Sequence of chain 1.A:
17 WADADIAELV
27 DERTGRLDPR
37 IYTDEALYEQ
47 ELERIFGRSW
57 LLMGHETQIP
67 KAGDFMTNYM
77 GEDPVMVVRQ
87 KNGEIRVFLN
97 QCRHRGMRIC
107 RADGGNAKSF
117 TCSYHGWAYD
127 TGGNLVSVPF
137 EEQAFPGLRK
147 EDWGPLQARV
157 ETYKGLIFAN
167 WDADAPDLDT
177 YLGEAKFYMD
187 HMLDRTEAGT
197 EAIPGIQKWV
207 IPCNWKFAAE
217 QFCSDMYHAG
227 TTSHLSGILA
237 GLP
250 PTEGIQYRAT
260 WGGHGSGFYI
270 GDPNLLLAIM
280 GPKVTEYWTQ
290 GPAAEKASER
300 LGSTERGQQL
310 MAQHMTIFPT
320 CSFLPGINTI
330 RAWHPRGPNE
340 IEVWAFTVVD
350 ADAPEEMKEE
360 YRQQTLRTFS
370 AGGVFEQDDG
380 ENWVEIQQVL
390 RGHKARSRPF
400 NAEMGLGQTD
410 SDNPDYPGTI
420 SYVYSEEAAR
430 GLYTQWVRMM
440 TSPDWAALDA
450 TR

Binding-site contacts:
Ligand atom C6 contacts residue ALA225 of chain 1.A at 3.6 Å (hydrophobic).
Ligand atom C1 contacts residue HIS230 of chain 1.A at 3.8 Å.
Ligand atom C6 contacts residue HIS230 of chain 1.A at 3.8 Å.
Ligand atom C5 contacts residue ALA225 of chain 1.A at 3.8 Å (hydrophobic).
Ligand atom C2 contacts residue ALA225 of chain 1.A at 3.6 Å (hydrophobic).
Ligand atom C4 contacts residue MET222 of chain 1.A at 3.4 Å (hydrophobic).
Ligand atom C12 contacts residue ASP221 of chain 1.A at 3.2 Å.
Ligand atom C14 contacts residue PHE218 of chain 1.A at 3.8 Å (hydrophobic).
Ligand atom C17 contacts residue ASP221 of chain 1.A at 3.5 Å.
Ligand atom C12 contacts residue HIS313 of chain 1.A at 3.5 Å.
Ligand atom C13 contacts residue HIS224 of chain 1.A at 3.8 Å.
Ligand atom C4 contacts residue LEU274 of chain 1.A at 3.9 Å (hydrophobic).
Ligand atom C13 contacts residue PHE218 of chain 1.A at 3.7 Å (hydrophobic).
Ligand atom C2 contacts residue MET222 of chain 1.A at 4.0 Å (hydrophobic).
Ligand atom C13 contacts residue GLN217 of chain 1.A at 3.4 Å.
Ligand atom C3 contacts residue ALA225 of chain 1.A at 3.8 Å (hydrophobic).
Ligand atom C5 contacts residue LEU274 of chain 1.A at 3.9 Å (hydrophobic).
Ligand atom C14 contacts residue GLN217 of chain 1.A at 3.4 Å.
Ligand atom C6 contacts residue PHE368 of chain 1.A at 3.9 Å (hydrophobic).
Ligand atom C17 contacts residue HIS313 of chain 1.A at 4.0 Å.
Ligand atom C15 contacts residue PHE368 of chain 1.A at 3.9 Å (hydrophobic).
Ligand atom C12 contacts residue GLN217 of chain 1.A at 3.6 Å.
Ligand atom C4 contacts residue ALA225 of chain 1.A at 3.9 Å (hydrophobic).
Ligand atom C17 contacts residue ALA225 of chain 1.A at 4.1 Å (hydrophobic).
Ligand atom C15 contacts residue LEU323 of chain 1.A at 3.9 Å (hydrophobic).
Ligand atom C3 contacts residue MET222 of chain 1.A at 3.2 Å (hydrophobic).
Ligand atom C16 contacts residue HIS224 of chain 1.A at 3.7 Å.
Ligand atom C12 contacts residue HIS224 of chain 1.A at 3.6 Å.
Ligand atom C17 contacts residue HIS224 of chain 1.A at 3.5 Å.
Ligand atom C1 contacts residue PHE368 of chain 1.A at 3.7 Å (hydrophobic).
Ligand atom C14 contacts residue HIS224 of chain 1.A at 4.0 Å.
Ligand atom C13 contacts residue HIS313 of chain 1.A at 3.7 Å.
Ligand atom C6 contacts residue PHE374 of chain 1.A at 3.8 Å (hydrophobic).
Ligand atom C15 contacts residue HIS224 of chain 1.A at 3.9 Å.
Ligand atom C4 contacts residue ILE278 of chain 1.A at 3.9 Å (hydrophobic).
Ligand atom C14 contacts residue LEU323 of chain 1.A at 3.8 Å (hydrophobic).
Ligand atom C4 contacts residue ALA311 of chain 1.A at 3.8 Å (hydrophobic).
Ligand atom C17 contacts residue MET222 of chain 1.A at 4.0 Å (hydrophobic).
Ligand atom C1 contacts residue ALA225 of chain 1.A at 3.5 Å (hydrophobic).
Ligand atom C5 contacts residue ILE278 of chain 1.A at 3.6 Å (hydrophobic).

A small-molecule ligand and the protein it binds are described below.
Small molecule (SMILES): c1ccc(-c2ccccc2)cc1